Sequence of chain 1.A:
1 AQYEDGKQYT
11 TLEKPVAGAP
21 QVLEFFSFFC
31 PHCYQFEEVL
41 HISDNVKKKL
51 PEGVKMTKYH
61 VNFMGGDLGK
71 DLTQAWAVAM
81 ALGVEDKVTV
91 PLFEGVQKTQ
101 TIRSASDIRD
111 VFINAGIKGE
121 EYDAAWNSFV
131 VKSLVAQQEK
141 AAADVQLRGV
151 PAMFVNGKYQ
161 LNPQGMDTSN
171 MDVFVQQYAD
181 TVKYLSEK

The protein below binds the small molecule below.
Small molecule (SMILES): Cn1nccc1CN

Binding-site contacts:
Ligand atom C4 contacts residue ASP123 of chain 1.A at 4.1 Å.
Ligand atom C contacts residue SER106 of chain 1.A at 4.2 Å.
Ligand atom N1 contacts residue ARG109 of chain 1.A at 3.5 Å.
Ligand atom N2 contacts residue ASP123 of chain 1.A at 3.1 Å (salt-bridge).
Ligand atom C3 contacts residue ARG109 of chain 1.A at 3.9 Å.
Ligand atom C2 contacts residue ASP123 of chain 1.A at 3.6 Å.
Ligand atom C4 contacts residue ARG109 of chain 1.A at 4.2 Å.
Ligand atom C3 contacts residue ASP123 of chain 1.A at 3.9 Å.
Ligand atom N contacts residue ARG109 of chain 1.A at 3.7 Å.
Ligand atom N2 contacts residue ARG109 of chain 1.A at 3.2 Å (salt-bridge).
Ligand atom C contacts residue ARG109 of chain 1.A at 3.9 Å.
Ligand atom C1 contacts residue ARG109 of chain 1.A at 4.0 Å.
Ligand atom C2 contacts residue ARG109 of chain 1.A at 4.2 Å.
Ligand atom C1 contacts residue ASP123 of chain 1.A at 3.8 Å.
Ligand atom N1 contacts residue ASP123 of chain 1.A at 4.5 Å.